A small-molecule ligand and the protein it binds are described below.
Small molecule (SMILES): CC(=O)N[C@@H]1[C@@H](O)[C@H](O)[C@@H](CO)O[C@H]1O

Binding-site contacts:
Ligand atom C4 contacts residue ASN61 of chain 1.A at 4.2 Å.
Ligand atom C7 contacts residue ASN61 of chain 1.A at 3.3 Å.
Ligand atom C8 contacts residue PRO631 of chain 1.A at 4.5 Å (hydrophobic).
Ligand atom C1 contacts residue ASN61 of chain 1.A at 1.4 Å.
Ligand atom C5 contacts residue ASN61 of chain 1.A at 3.7 Å.
Ligand atom C8 contacts residue SER60 of chain 1.A at 4.2 Å.
Ligand atom C2 contacts residue ASN61 of chain 1.A at 2.4 Å.
Ligand atom C8 contacts residue ASN61 of chain 1.A at 3.8 Å.
Ligand atom C3 contacts residue ASN61 of chain 1.A at 3.8 Å.
Ligand atom O5 contacts residue ASN61 of chain 1.A at 2.4 Å (h-bond).
Ligand atom O3 contacts residue PRO631 of chain 1.A at 4.3 Å.
Ligand atom C7 contacts residue PRO631 of chain 1.A at 4.0 Å (hydrophobic).
Ligand atom O7 contacts residue PRO631 of chain 1.A at 3.8 Å.
Ligand atom O7 contacts residue ASN61 of chain 1.A at 3.6 Å.
Ligand atom N2 contacts residue PRO631 of chain 1.A at 4.3 Å.
Ligand atom N2 contacts residue ASN61 of chain 1.A at 2.9 Å (h-bond).

Sequence of chain 1.A:
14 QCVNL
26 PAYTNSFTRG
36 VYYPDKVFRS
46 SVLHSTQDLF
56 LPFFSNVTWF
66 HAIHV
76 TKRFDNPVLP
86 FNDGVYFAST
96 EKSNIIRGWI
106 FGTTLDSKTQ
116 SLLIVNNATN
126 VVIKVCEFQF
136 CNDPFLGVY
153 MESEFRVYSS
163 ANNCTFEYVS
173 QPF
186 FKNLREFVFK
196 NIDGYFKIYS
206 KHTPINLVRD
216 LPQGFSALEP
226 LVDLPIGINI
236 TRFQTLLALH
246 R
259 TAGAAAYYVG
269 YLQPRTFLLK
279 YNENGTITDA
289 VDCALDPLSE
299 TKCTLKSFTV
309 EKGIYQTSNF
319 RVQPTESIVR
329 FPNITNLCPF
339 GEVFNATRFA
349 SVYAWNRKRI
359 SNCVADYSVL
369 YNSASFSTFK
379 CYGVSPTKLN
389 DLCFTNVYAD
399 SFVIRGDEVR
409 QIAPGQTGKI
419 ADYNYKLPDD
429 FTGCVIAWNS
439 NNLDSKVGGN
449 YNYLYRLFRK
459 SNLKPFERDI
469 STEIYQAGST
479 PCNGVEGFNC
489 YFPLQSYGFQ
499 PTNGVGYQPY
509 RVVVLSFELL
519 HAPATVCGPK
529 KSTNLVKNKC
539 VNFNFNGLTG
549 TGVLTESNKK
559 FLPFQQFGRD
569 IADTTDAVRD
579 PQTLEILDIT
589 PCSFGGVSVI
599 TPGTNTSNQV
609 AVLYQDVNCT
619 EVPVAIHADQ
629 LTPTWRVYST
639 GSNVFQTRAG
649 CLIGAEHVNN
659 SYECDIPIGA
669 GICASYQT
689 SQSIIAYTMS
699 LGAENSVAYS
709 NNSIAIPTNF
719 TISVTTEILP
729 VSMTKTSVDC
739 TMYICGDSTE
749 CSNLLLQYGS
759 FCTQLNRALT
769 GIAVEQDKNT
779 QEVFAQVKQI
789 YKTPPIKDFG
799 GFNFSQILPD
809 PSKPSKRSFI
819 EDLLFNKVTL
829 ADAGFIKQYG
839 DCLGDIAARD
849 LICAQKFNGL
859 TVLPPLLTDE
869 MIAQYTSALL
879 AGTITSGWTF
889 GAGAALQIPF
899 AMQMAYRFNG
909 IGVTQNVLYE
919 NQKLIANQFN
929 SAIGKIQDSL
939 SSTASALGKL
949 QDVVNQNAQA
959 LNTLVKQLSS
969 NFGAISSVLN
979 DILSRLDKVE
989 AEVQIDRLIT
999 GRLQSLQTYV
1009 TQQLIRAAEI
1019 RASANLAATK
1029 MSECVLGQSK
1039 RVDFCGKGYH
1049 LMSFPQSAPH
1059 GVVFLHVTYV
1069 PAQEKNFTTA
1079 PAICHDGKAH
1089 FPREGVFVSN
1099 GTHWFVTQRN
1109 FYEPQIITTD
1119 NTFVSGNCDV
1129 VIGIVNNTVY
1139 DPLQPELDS